This protein binds this small molecule.
Small molecule (SMILES): CC(=O)N[C@H]1[C@H](O[C@H]2[C@H](O)[C@@H](NC(C)=O)CO[C@@H]2CO)O[C@H](CO)[C@@H](O[C@H]2O[C@H](CO)[C@@H](O)[C@H](O)[C@@H]2O)[C@@H]1O

Sequence of chain 1.A:
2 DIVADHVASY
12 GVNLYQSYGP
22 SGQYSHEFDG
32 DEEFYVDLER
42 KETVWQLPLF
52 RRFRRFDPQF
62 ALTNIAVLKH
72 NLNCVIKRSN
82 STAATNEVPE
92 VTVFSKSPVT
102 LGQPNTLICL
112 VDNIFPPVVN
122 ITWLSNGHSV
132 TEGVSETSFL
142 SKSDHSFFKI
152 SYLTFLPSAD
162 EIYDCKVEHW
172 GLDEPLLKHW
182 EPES

Binding-site contacts:
Ligand atom N2 contacts residue ASN121 of chain 1.A at 2.9 Å (h-bond).
Ligand atom O5 contacts residue GLU169 of chain 1.A at 3.9 Å.
Ligand atom C8 contacts residue GLU169 of chain 1.A at 3.5 Å.
Ligand atom C1 contacts residue ASN121 of chain 1.A at 1.4 Å.
Ligand atom O5 contacts residue ASN121 of chain 1.A at 2.3 Å (h-bond).
Ligand atom C3 contacts residue ASN121 of chain 1.A at 3.8 Å.
Ligand atom C2 contacts residue ASN121 of chain 1.A at 2.4 Å.
Ligand atom O7 contacts residue HIS170 of chain 1.A at 4.2 Å.
Ligand atom C4 contacts residue ASN121 of chain 1.A at 4.1 Å.
Ligand atom C2 contacts residue GLU169 of chain 1.A at 4.0 Å.
Ligand atom O7 contacts residue VAL119 of chain 1.A at 4.2 Å.
Ligand atom O7 contacts residue TRP171 of chain 1.A at 3.5 Å (h-bond).
Ligand atom C7 contacts residue ASN121 of chain 1.A at 3.6 Å.
Ligand atom C7 contacts residue GLU169 of chain 1.A at 4.0 Å.
Ligand atom C1 contacts residue GLU169 of chain 1.A at 4.0 Å.
Ligand atom C8 contacts residue ASN121 of chain 1.A at 3.9 Å.
Ligand atom C7 contacts residue TRP171 of chain 1.A at 4.0 Å (hydrophobic).
Ligand atom C8 contacts residue HIS170 of chain 1.A at 4.3 Å.
Ligand atom O7 contacts residue GLU169 of chain 1.A at 3.8 Å.
Ligand atom C5 contacts residue ASN121 of chain 1.A at 3.6 Å.